Binding-site contacts:
Ligand atom CAK contacts residue ARG490 of chain 1.C at 3.8 Å.
Ligand atom CAU contacts residue TYR234 of chain 1.C at 3.6 Å (hydrophobic).
Ligand atom CAS contacts residue TYR234 of chain 1.C at 3.7 Å (hydrophobic).
Ligand atom CAA contacts residue LEU227 of chain 1.C at 3.8 Å (hydrophobic).
Ligand atom CAC contacts residue TYR234 of chain 1.C at 4.3 Å (hydrophobic).
Ligand atom CBC contacts residue ARG490 of chain 1.C at 3.7 Å.
Ligand atom CAI contacts residue ARG490 of chain 1.C at 3.3 Å.
Ligand atom CAV contacts residue ARG490 of chain 1.C at 3.7 Å.
Ligand atom CAZ contacts residue ARG490 of chain 1.C at 3.4 Å.
Ligand atom CAC contacts residue LEU231 of chain 1.C at 3.7 Å (hydrophobic).
Ligand atom CBF contacts residue TYR234 of chain 1.C at 3.9 Å (hydrophobic).
Ligand atom CAI contacts residue TRP494 of chain 1.C at 4.4 Å (hydrophobic).
Ligand atom CBH contacts residue ARG490 of chain 1.C at 4.4 Å.
Ligand atom CAB contacts residue ILE230 of chain 1.C at 4.0 Å (hydrophobic).
Ligand atom CAT contacts residue ARG490 of chain 1.C at 4.5 Å.
Ligand atom CAC contacts residue VAL290 of chain 1.B at 4.2 Å (hydrophobic).
Ligand atom CAT contacts residue TYR234 of chain 1.C at 4.3 Å (hydrophobic).
Ligand atom CAB contacts residue LEU227 of chain 1.C at 4.4 Å (hydrophobic).
Ligand atom CAP contacts residue LEU493 of chain 1.C at 4.5 Å (hydrophobic).
Ligand atom CAQ contacts residue LEU493 of chain 1.C at 4.1 Å (hydrophobic).
Ligand atom CBA contacts residue ILE230 of chain 1.C at 4.2 Å (hydrophobic).

Sequence of chain 1.B:
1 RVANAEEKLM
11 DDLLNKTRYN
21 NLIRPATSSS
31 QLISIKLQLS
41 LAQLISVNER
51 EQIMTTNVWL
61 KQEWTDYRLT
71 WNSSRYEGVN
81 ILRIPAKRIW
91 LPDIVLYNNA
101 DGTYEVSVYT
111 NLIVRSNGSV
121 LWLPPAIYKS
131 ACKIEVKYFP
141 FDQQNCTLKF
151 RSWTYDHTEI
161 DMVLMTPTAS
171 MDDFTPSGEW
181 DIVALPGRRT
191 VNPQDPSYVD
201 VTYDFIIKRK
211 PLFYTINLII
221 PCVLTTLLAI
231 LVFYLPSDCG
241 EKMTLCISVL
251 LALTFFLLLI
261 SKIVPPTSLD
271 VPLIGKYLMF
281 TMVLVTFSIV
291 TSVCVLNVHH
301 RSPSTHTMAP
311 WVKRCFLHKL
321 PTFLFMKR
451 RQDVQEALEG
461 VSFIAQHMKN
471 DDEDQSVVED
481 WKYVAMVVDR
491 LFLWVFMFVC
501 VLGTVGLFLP

The small molecule below binds the protein below.
Small molecule (SMILES): CC(C)CCC[C@@H](C)[C@H]1CC[C@H]2[C@@H]3CC=C4C[C@@H](OC(=O)CCC(=O)O)CC[C@]4(C)[C@H]3CC[C@]12C

Sequence of chain 1.C:
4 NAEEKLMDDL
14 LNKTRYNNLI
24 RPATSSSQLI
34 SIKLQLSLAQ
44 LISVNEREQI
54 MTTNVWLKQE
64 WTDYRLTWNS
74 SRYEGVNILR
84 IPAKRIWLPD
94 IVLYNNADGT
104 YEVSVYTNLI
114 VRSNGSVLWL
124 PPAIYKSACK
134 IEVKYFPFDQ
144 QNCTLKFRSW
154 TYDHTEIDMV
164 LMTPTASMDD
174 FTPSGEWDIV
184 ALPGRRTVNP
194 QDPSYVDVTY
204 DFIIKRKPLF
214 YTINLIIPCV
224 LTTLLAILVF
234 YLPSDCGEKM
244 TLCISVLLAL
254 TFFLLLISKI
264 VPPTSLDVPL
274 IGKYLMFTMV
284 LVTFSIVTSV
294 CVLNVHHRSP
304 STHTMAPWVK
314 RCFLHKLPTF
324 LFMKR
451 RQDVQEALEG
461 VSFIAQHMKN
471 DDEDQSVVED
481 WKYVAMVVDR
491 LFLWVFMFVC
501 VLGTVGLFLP